Sequence of chain 1.B:
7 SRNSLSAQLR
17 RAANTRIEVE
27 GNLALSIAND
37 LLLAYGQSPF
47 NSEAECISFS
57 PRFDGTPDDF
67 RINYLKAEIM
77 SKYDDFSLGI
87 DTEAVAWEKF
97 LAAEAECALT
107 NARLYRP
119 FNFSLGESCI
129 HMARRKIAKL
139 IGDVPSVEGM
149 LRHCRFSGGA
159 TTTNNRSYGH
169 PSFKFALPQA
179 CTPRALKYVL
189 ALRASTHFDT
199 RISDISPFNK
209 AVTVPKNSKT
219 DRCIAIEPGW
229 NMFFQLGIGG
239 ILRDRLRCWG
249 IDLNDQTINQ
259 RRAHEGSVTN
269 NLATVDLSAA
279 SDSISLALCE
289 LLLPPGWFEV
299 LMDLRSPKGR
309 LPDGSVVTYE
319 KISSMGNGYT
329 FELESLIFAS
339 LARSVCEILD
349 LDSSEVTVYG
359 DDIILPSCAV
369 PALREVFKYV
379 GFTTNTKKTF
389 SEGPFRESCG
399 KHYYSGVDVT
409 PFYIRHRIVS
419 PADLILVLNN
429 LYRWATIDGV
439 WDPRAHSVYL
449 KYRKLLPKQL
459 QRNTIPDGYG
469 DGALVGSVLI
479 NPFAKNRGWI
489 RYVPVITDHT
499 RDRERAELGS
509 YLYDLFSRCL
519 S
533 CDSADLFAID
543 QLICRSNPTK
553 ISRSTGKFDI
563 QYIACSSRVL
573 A

The protein below binds the small molecule below.
Small molecule (SMILES): C[C@H](O)COCC(COC[C@@H](C)O)(COC[C@@H](C)O)COC[C@@H](C)O

Sequence of chain 1.A:
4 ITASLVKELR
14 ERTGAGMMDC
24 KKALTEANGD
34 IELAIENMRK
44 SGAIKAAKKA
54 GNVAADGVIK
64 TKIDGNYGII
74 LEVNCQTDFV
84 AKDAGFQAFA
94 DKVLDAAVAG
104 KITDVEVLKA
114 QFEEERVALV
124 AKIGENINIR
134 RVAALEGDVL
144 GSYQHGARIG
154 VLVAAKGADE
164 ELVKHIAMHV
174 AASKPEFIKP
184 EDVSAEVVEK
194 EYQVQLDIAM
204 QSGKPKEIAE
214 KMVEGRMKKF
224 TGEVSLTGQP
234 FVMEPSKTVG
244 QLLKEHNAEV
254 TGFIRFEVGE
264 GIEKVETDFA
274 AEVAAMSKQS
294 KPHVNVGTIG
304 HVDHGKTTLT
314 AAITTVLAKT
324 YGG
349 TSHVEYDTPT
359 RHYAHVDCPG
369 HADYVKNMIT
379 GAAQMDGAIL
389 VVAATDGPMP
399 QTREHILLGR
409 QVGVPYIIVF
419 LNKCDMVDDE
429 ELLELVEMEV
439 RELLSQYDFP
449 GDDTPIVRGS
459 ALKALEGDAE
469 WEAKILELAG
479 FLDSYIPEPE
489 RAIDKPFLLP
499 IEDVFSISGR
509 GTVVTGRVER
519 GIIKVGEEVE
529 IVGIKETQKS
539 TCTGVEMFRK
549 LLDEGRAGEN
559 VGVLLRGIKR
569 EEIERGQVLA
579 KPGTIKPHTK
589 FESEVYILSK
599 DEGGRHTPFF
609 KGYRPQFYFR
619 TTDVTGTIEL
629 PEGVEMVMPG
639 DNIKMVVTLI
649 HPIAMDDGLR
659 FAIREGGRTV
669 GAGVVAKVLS

Binding-site contacts:
Ligand atom OAG contacts residue ARG547 of chain 1.A at 3.3 Å (salt-bridge).
Ligand atom CAE contacts residue LEU149 of chain 1.B at 4.0 Å (hydrophobic).
Ligand atom CAF contacts residue LEU190 of chain 1.B at 4.2 Å (hydrophobic).
Ligand atom CAF contacts residue PHE232 of chain 1.B at 4.2 Å (hydrophobic).
Ligand atom CAT contacts residue ARG547 of chain 1.A at 3.9 Å.
Ligand atom CAB contacts residue TYR186 of chain 1.B at 3.5 Å (hydrophobic).
Ligand atom OAH contacts residue PRO143 of chain 1.B at 3.0 Å (h-bond).
Ligand atom CAA contacts residue ARG547 of chain 1.A at 2.8 Å.
Ligand atom CAE contacts residue MET148 of chain 1.B at 4.1 Å (hydrophobic).
Ligand atom CAP contacts residue TYR186 of chain 1.B at 4.1 Å (hydrophobic).
Ligand atom OAG contacts residue LEU190 of chain 1.B at 4.2 Å.
Ligand atom OAO contacts residue ALA189 of chain 1.B at 4.2 Å.
Ligand atom CAF contacts residue LEU149 of chain 1.B at 4.0 Å (hydrophobic).
Ligand atom CAE contacts residue PHE232 of chain 1.B at 4.0 Å (hydrophobic).
Ligand atom CAC contacts residue PHE232 of chain 1.B at 3.9 Å (hydrophobic).
Ligand atom OAG contacts residue PHE231 of chain 1.B at 4.0 Å.
Ligand atom OAS contacts residue SER193 of chain 1.B at 4.1 Å.
Ligand atom OAR contacts residue LYS185 of chain 1.B at 3.7 Å.
Ligand atom OAV contacts residue VAL145 of chain 1.B at 4.0 Å.
Ligand atom CAC contacts residue MET148 of chain 1.B at 4.2 Å (hydrophobic).
Ligand atom CAA contacts residue LEU149 of chain 1.B at 3.8 Å (hydrophobic).
Ligand atom CAI contacts residue MET148 of chain 1.B at 4.2 Å (hydrophobic).
Ligand atom OAS contacts residue LEU149 of chain 1.B at 4.0 Å.
Ligand atom CAA contacts residue LEU190 of chain 1.B at 4.0 Å (hydrophobic).
Ligand atom OAD contacts residue MET148 of chain 1.B at 4.0 Å.
Ligand atom OAD contacts residue LEU149 of chain 1.B at 4.0 Å.
Ligand atom OAH contacts residue VAL142 of chain 1.B at 4.0 Å.
Ligand atom CAP contacts residue ALA189 of chain 1.B at 3.8 Å (hydrophobic).
Ligand atom OAS contacts residue ARG547 of chain 1.A at 2.7 Å (salt-bridge).
Ligand atom CAU contacts residue VAL145 of chain 1.B at 3.8 Å (hydrophobic).
Ligand atom CAI contacts residue PRO143 of chain 1.B at 3.5 Å (hydrophobic).
Ligand atom CAL contacts residue MET148 of chain 1.B at 4.0 Å (hydrophobic).
Ligand atom CAY contacts residue SER193 of chain 1.B at 4.1 Å.
Ligand atom OAK contacts residue MET148 of chain 1.B at 3.5 Å.
Ligand atom CAY contacts residue ALA189 of chain 1.B at 3.6 Å (hydrophobic).
Ligand atom CAE contacts residue CYS152 of chain 1.B at 4.1 Å (hydrophobic).
Ligand atom CAB contacts residue VAL298 of chain 1.B at 4.0 Å (hydrophobic).
Ligand atom CAN contacts residue TYR186 of chain 1.B at 3.9 Å (hydrophobic).
Ligand atom OAG contacts residue LEU149 of chain 1.B at 4.1 Å.
Ligand atom CAF contacts residue ARG547 of chain 1.A at 3.5 Å.